The protein below binds the small molecule below.
Small molecule (SMILES): Nc1ncnc2c1ncn2[C@@H]1O[C@H](COP(=O)(O)OP(=O)(O)OP(O)(O)=S)[C@@H](O)[C@H]1O

Sequence of chain 1.C:
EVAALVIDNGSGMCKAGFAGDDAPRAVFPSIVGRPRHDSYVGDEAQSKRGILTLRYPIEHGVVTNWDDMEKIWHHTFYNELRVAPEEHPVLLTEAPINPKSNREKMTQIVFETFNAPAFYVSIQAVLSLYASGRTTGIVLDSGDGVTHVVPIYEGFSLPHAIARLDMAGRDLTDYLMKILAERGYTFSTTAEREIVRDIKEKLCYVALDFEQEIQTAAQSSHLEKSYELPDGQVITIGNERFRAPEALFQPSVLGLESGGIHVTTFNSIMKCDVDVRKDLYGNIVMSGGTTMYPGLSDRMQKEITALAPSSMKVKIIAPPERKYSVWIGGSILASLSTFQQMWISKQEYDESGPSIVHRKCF

Binding-site contacts:
Ligand atom N1 contacts residue MET305 of chain 1.C at 3.6 Å.
Ligand atom S1G contacts residue GLY158 of chain 1.C at 3.6 Å (h-bond).
Ligand atom O3B contacts residue ASP157 of chain 1.C at 2.9 Å (salt-bridge).
Ligand atom O4' contacts residue GLY302 of chain 1.C at 3.4 Å.
Ligand atom O2' contacts residue LYS213 of chain 1.C at 3.0 Å (salt-bridge).
Ligand atom O2B contacts residue SER14 of chain 1.C at 3.3 Å (h-bond).
Ligand atom C8 contacts residue LYS336 of chain 1.C at 3.5 Å.
Ligand atom O2A contacts residue GLY156 of chain 1.C at 3.3 Å.
Ligand atom C2' contacts residue GLU214 of chain 1.C at 3.2 Å.
Ligand atom S1G contacts residue SER14 of chain 1.C at 2.6 Å (h-bond).
Ligand atom O2B contacts residue GLY13 of chain 1.C at 3.4 Å.
Ligand atom O5' contacts residue GLY156 of chain 1.C at 3.6 Å.
Ligand atom O2G contacts residue MG1 of chain 1.I at 2.0 Å.
Ligand atom PB contacts residue MG1 of chain 1.I at 3.4 Å.
Ligand atom PG contacts residue MG1 of chain 1.I at 3.2 Å.
Ligand atom O3' contacts residue ASP157 of chain 1.C at 2.7 Å (salt-bridge).
Ligand atom O1B contacts residue LYS18 of chain 1.C at 2.8 Å (salt-bridge).
Ligand atom O3B contacts residue MG1 of chain 1.I at 3.4 Å.
Ligand atom O3G contacts residue VAL159 of chain 1.C at 3.6 Å.
Ligand atom C4 contacts residue GLY302 of chain 1.C at 3.4 Å.
Ligand atom O2B contacts residue GLY15 of chain 1.C at 2.9 Å (h-bond).
Ligand atom O2' contacts residue GLU214 of chain 1.C at 2.6 Å (salt-bridge).
Ligand atom O2B contacts residue MET16 of chain 1.C at 3.3 Å (h-bond).
Ligand atom N6 contacts residue MET305 of chain 1.C at 3.5 Å.
Ligand atom O5' contacts residue GLY302 of chain 1.C at 3.5 Å.
Ligand atom C6 contacts residue MET305 of chain 1.C at 3.5 Å (hydrophobic).
Ligand atom C3' contacts residue ASP157 of chain 1.C at 3.2 Å.
Ligand atom O2A contacts residue GLY302 of chain 1.C at 3.0 Å (h-bond).
Ligand atom O3G contacts residue GLY156 of chain 1.C at 3.2 Å.
Ligand atom O3G contacts residue MG1 of chain 1.I at 3.6 Å.
Ligand atom O3A contacts residue ASP157 of chain 1.C at 3.2 Å (salt-bridge).
Ligand atom O3' contacts residue GLY182 of chain 1.C at 3.3 Å.
Ligand atom O3B contacts residue GLY156 of chain 1.C at 3.4 Å.
Ligand atom O3' contacts residue LYS213 of chain 1.C at 3.2 Å (salt-bridge).
Ligand atom N7 contacts residue LYS336 of chain 1.C at 3.1 Å (salt-bridge).
Ligand atom O2' contacts residue ARG210 of chain 1.C at 3.5 Å.
Ligand atom O4' contacts residue THR303 of chain 1.C at 3.6 Å (h-bond).
Ligand atom PB contacts residue LYS18 of chain 1.C at 3.6 Å.
Ligand atom O1B contacts residue MG1 of chain 1.I at 2.2 Å.
Ligand atom O1A contacts residue LYS18 of chain 1.C at 3.0 Å (salt-bridge).